Binding-site contacts:
Ligand atom N71 contacts residue ARG39 of chain 1.F at 2.9 Å (salt-bridge).
Ligand atom O21 contacts residue C2E1 of chain 1.BA at 3.4 Å (h-bond).
Ligand atom C21 contacts residue ASP53 of chain 1.F at 3.5 Å.
Ligand atom C1A contacts residue GLN38 of chain 1.F at 3.3 Å.
Ligand atom O11 contacts residue C2E1 of chain 1.BA at 2.8 Å (h-bond).
Ligand atom N7 contacts residue ARG50 of chain 1.H at 2.8 Å (salt-bridge).
Ligand atom O4A contacts residue GLN38 of chain 1.F at 3.4 Å (h-bond).
Ligand atom N21 contacts residue ASP53 of chain 1.F at 2.8 Å (salt-bridge).
Ligand atom O5' contacts residue ARG50 of chain 1.H at 3.5 Å.
Ligand atom C81 contacts residue C2E1 of chain 1.W at 3.2 Å.
Ligand atom C5' contacts residue ILE49 of chain 1.H at 3.4 Å (hydrophobic).
Ligand atom C2' contacts residue C2E1 of chain 1.X at 3.5 Å.
Ligand atom C81 contacts residue ARG39 of chain 1.F at 3.4 Å.
Ligand atom N3 contacts residue C2E1 of chain 1.X at 3.0 Å (h-bond).
Ligand atom N11 contacts residue ASP53 of chain 1.F at 2.7 Å (salt-bridge).
Ligand atom N1 contacts residue C2E1 of chain 1.W at 2.8 Å (h-bond).
Ligand atom O2' contacts residue C2E1 of chain 1.BA at 2.7 Å (h-bond).
Ligand atom O6 contacts residue C2E1 of chain 1.W at 3.1 Å.
Ligand atom O3' contacts residue LYS9 of chain 1.H at 3.3 Å.
Ligand atom O11 contacts residue C2E1 of chain 1.W at 2.8 Å (h-bond).
Ligand atom O1P contacts residue ARG50 of chain 1.H at 3.4 Å.
Ligand atom O4' contacts residue ILE49 of chain 1.H at 3.4 Å.
Ligand atom O2' contacts residue SER48 of chain 1.H at 3.4 Å.
Ligand atom O6 contacts residue ARG50 of chain 1.H at 2.9 Å (salt-bridge).
Ligand atom C6 contacts residue C2E1 of chain 1.W at 3.1 Å.
Ligand atom N2 contacts residue C2E1 of chain 1.X at 2.9 Å (h-bond).
Ligand atom O21 contacts residue LYS9 of chain 1.H at 3.0 Å (salt-bridge).
Ligand atom C8 contacts residue C2E1 of chain 1.W at 3.2 Å.
Ligand atom N2 contacts residue C2E1 of chain 1.W at 3.1 Å (h-bond).
Ligand atom O2P contacts residue GLN51 of chain 1.H at 2.9 Å (h-bond).
Ligand atom C2 contacts residue ARG39 of chain 1.H at 3.4 Å.
Ligand atom C8 contacts residue ARG50 of chain 1.H at 3.2 Å.
Ligand atom C2 contacts residue C2E1 of chain 1.W at 3.4 Å.
Ligand atom O2' contacts residue C2E1 of chain 1.X at 2.8 Å (h-bond).
Ligand atom O1P contacts residue ARG50 of chain 1.F at 2.8 Å (salt-bridge).
Ligand atom N71 contacts residue C2E1 of chain 1.W at 3.1 Å.
Ligand atom O2P contacts residue ARG50 of chain 1.H at 3.4 Å.
Ligand atom N3 contacts residue ARG39 of chain 1.H at 3.1 Å (salt-bridge).
Ligand atom C4 contacts residue ARG39 of chain 1.H at 3.2 Å.
Ligand atom O61 contacts residue ARG39 of chain 1.F at 2.7 Å (salt-bridge).

This small molecule binds to this protein.
Small molecule (SMILES): Nc1nc2c(ncn2[C@@H]2O[C@@H]3CO[P](=O)(O)O[C@H]4[C@@H](O)[C@H](n5cnc6c(=O)[nH]c(N)nc65)O[C@@H]4CO[P](=O)(O)O[C@H]3[C@H]2O)c(=O)[nH]1

Sequence of chain 1.H:
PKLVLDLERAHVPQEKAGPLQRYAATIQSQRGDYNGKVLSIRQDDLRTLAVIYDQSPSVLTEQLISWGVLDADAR

Sequence of chain 1.F:
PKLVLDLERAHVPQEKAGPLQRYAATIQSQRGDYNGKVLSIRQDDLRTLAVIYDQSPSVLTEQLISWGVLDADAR